Binding-site contacts:
Ligand atom C2 contacts residue GLU166 of chain 1.G at 4.2 Å.
Ligand atom C7 contacts residue HIS167 of chain 1.G at 4.4 Å.
Ligand atom C8 contacts residue TRP168 of chain 1.G at 3.5 Å (hydrophobic).
Ligand atom C7 contacts residue GLU166 of chain 1.G at 4.1 Å.
Ligand atom C8 contacts residue GLU166 of chain 1.G at 3.6 Å.
Ligand atom C8 contacts residue VAL116 of chain 1.G at 3.8 Å (hydrophobic).
Ligand atom C4 contacts residue ASN118 of chain 1.G at 4.2 Å.
Ligand atom O3 contacts residue ASP28 of chain 1.H at 4.2 Å.
Ligand atom O7 contacts residue ASN118 of chain 1.G at 3.5 Å (h-bond).
Ligand atom N2 contacts residue TRP168 of chain 1.G at 3.7 Å.
Ligand atom C3 contacts residue ASN118 of chain 1.G at 3.8 Å.
Ligand atom O5 contacts residue ASN118 of chain 1.G at 2.4 Å (h-bond).
Ligand atom C7 contacts residue TRP168 of chain 1.G at 3.6 Å (hydrophobic).
Ligand atom O3 contacts residue TRP168 of chain 1.G at 3.4 Å (h-bond).
Ligand atom O7 contacts residue TRP168 of chain 1.G at 4.1 Å.
Ligand atom C8 contacts residue HIS167 of chain 1.G at 3.6 Å.
Ligand atom O5 contacts residue GLU166 of chain 1.G at 4.3 Å.
Ligand atom C8 contacts residue VAL117 of chain 1.G at 4.4 Å (hydrophobic).
Ligand atom C3 contacts residue TRP168 of chain 1.G at 4.3 Å (hydrophobic).
Ligand atom O7 contacts residue GLU166 of chain 1.G at 3.5 Å.
Ligand atom C1 contacts residue ASN118 of chain 1.G at 1.4 Å.
Ligand atom C1 contacts residue GLU166 of chain 1.G at 4.0 Å.
Ligand atom C2 contacts residue ASN118 of chain 1.G at 2.4 Å.
Ligand atom N2 contacts residue ASN118 of chain 1.G at 2.9 Å (h-bond).
Ligand atom O7 contacts residue HIS167 of chain 1.G at 4.0 Å.
Ligand atom C7 contacts residue ASN118 of chain 1.G at 3.4 Å.
Ligand atom C5 contacts residue ASN118 of chain 1.G at 3.7 Å.

A protein and the small-molecule ligand that binds it are described below.
Small molecule (SMILES): CC(=O)N[C@@H]1[C@@H](O)[C@H](O)[C@@H](CO)O[C@H]1O

Sequence of chain 1.G:
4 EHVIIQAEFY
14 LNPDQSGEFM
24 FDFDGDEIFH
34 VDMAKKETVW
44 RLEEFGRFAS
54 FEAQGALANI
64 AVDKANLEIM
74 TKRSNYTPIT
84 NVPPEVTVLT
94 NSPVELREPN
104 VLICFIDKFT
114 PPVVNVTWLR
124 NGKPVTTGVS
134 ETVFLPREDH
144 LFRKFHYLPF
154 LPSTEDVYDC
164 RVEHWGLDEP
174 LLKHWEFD

Sequence of chain 1.H:
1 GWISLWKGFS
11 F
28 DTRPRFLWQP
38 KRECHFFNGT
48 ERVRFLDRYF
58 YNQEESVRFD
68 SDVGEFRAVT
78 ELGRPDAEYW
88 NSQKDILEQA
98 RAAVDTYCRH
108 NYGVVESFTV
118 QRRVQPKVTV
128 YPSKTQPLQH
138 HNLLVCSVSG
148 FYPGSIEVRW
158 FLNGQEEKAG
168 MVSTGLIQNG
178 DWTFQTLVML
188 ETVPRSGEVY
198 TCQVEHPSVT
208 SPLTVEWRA